This protein binds this small molecule.
Small molecule (SMILES): CCOC(=O)CC(=O)CCl

Binding-site contacts:
Ligand atom CL1 contacts residue ILE174 of chain 1.C at 4.3 Å.
Ligand atom O02 contacts residue PHE227 of chain 1.C at 4.0 Å.
Ligand atom CL1 contacts residue GLY218 of chain 1.C at 4.3 Å.
Ligand atom O02 contacts residue ILE224 of chain 1.C at 4.3 Å.
Ligand atom C08 contacts residue NAP1 of chain 1.I at 4.3 Å.
Ligand atom O04 contacts residue THR123 of chain 1.C at 3.3 Å.
Ligand atom C08 contacts residue TYR219 of chain 1.C at 4.1 Å (hydrophobic).
Ligand atom CL1 contacts residue SER175 of chain 1.C at 3.5 Å.
Ligand atom O03 contacts residue TYR188 of chain 1.C at 3.7 Å.
Ligand atom CL1 contacts residue NAP1 of chain 1.I at 3.4 Å.
Ligand atom C09 contacts residue MET232 of chain 1.C at 4.1 Å (hydrophobic).
Ligand atom C06 contacts residue GLN183 of chain 1.C at 3.9 Å.
Ligand atom C07 contacts residue GLN183 of chain 1.C at 3.7 Å.
Ligand atom O03 contacts residue THR123 of chain 1.C at 3.7 Å.
Ligand atom O04 contacts residue GLN183 of chain 1.C at 4.1 Å.
Ligand atom O03 contacts residue NAP1 of chain 1.I at 4.0 Å.
Ligand atom C08 contacts residue GLN185 of chain 1.C at 4.3 Å.
Ligand atom C10 contacts residue SER173 of chain 1.C at 4.3 Å.
Ligand atom C07 contacts residue ILE224 of chain 1.C at 4.3 Å (hydrophobic).
Ligand atom C10 contacts residue ASN180 of chain 1.C at 4.0 Å.
Ligand atom C06 contacts residue PHE227 of chain 1.C at 3.5 Å (hydrophobic).
Ligand atom C09 contacts residue PHE227 of chain 1.C at 3.3 Å (hydrophobic).
Ligand atom C09 contacts residue TRP236 of chain 1.C at 3.8 Å (hydrophobic).
Ligand atom CL1 contacts residue TYR188 of chain 1.C at 4.0 Å.
Ligand atom C06 contacts residue GLN185 of chain 1.C at 4.0 Å.
Ligand atom O02 contacts residue GLN183 of chain 1.C at 4.0 Å.
Ligand atom C05 contacts residue GLN183 of chain 1.C at 3.6 Å.
Ligand atom C09 contacts residue ALA228 of chain 1.C at 3.8 Å (hydrophobic).
Ligand atom C10 contacts residue TYR219 of chain 1.C at 3.4 Å (hydrophobic).
Ligand atom C05 contacts residue TYR219 of chain 1.C at 3.7 Å (hydrophobic).
Ligand atom C05 contacts residue THR225 of chain 1.C at 4.0 Å.
Ligand atom CL1 contacts residue SER173 of chain 1.C at 2.5 Å.
Ligand atom O04 contacts residue GLN185 of chain 1.C at 3.1 Å (h-bond).
Ligand atom O03 contacts residue ILE224 of chain 1.C at 4.1 Å.
Ligand atom C09 contacts residue GLN183 of chain 1.C at 4.1 Å.
Ligand atom C10 contacts residue NAP1 of chain 1.I at 4.0 Å.
Ligand atom C10 contacts residue GLY218 of chain 1.C at 4.4 Å.
Ligand atom O02 contacts residue TRP236 of chain 1.C at 4.3 Å.
Ligand atom C07 contacts residue THR123 of chain 1.C at 4.1 Å.
Ligand atom C07 contacts residue GLN185 of chain 1.C at 3.9 Å.

Sequence of chain 1.C:
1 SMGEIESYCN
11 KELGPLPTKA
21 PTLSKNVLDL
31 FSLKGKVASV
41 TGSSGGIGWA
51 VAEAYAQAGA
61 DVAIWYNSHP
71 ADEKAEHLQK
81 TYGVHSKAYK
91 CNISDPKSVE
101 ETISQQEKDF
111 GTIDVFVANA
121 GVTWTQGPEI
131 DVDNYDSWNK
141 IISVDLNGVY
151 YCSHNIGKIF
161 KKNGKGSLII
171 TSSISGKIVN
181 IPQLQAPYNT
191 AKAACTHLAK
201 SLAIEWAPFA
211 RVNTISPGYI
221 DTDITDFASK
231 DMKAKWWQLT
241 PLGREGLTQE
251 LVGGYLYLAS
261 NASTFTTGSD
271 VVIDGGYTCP